A protein and the small-molecule ligand that binds it are described below.
Small molecule (SMILES): C[C@@H]1NC(=O)[C@H](C[C@@](C)(O)CO)NC(=O)[C@@H]2CC3=c4ccccc4=NC3SC[C@H](NC(=O)[C@@H]([C@H](C)O)NC1=O)C(=O)N1C[C@H](O)C[C@H]1C(=O)N[C@@H](C)C(=O)N2

Sequence of chain 1.H:
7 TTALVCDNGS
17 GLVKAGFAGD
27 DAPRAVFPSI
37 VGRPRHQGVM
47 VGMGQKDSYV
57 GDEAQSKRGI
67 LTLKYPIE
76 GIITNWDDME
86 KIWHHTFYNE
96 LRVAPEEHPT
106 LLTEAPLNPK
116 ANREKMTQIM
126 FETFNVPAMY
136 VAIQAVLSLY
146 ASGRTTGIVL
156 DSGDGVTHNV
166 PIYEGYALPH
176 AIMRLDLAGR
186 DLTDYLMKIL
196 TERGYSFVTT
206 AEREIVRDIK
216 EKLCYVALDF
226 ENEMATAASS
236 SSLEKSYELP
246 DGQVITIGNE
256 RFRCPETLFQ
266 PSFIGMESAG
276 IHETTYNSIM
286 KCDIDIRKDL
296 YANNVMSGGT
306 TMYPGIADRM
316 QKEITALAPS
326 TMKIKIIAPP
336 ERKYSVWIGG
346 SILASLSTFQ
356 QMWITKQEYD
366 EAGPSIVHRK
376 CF

Sequence of chain 1.J:
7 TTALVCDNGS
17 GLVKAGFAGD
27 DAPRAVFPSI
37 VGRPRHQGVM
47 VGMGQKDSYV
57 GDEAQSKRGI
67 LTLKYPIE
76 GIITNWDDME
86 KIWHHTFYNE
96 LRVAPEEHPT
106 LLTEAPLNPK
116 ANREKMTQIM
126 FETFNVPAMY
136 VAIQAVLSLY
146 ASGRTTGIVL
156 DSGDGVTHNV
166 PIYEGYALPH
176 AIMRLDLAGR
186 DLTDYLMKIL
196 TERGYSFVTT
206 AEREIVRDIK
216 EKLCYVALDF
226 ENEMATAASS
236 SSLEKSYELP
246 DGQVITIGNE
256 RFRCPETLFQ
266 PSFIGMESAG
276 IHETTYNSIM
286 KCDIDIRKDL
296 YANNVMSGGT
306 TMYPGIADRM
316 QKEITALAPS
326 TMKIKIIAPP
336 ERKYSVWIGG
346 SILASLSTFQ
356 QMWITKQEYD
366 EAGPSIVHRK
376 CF

Binding-site contacts:
Ligand atom OG1 contacts residue GLU207 of chain 1.F at 2.7 Å (salt-bridge).
Ligand atom CD1 contacts residue SER201 of chain 1.F at 3.6 Å.
Ligand atom CH2 contacts residue LEU112 of chain 1.H at 3.7 Å (hydrophobic).
Ligand atom CZ3 contacts residue ILE77 of chain 1.H at 3.7 Å (hydrophobic).
Ligand atom O contacts residue ILE77 of chain 1.H at 3.9 Å.
Ligand atom O contacts residue GLU74 of chain 1.H at 3.8 Å.
Ligand atom CB contacts residue GLY199 of chain 1.F at 3.2 Å.
Ligand atom OG1 contacts residue SER201 of chain 1.F at 3.9 Å.
Ligand atom CB contacts residue SER201 of chain 1.F at 3.8 Å.
Ligand atom CE2 contacts residue ILE77 of chain 1.H at 3.9 Å (hydrophobic).
Ligand atom CE3 contacts residue GLY199 of chain 1.F at 2.9 Å.
Ligand atom CD2 contacts residue GLY199 of chain 1.F at 3.6 Å.
Ligand atom CE2 contacts residue SER201 of chain 1.F at 3.8 Å.
Ligand atom CD1 contacts residue ASP181 of chain 1.H at 3.8 Å.
Ligand atom SG contacts residue ASP181 of chain 1.H at 3.6 Å (salt-bridge).
Ligand atom CH2 contacts residue ILE77 of chain 1.H at 4.0 Å (hydrophobic).
Ligand atom CZ2 contacts residue LEU112 of chain 1.H at 4.0 Å (hydrophobic).
Ligand atom O contacts residue SER201 of chain 1.F at 3.8 Å.
Ligand atom CB contacts residue TYR200 of chain 1.F at 3.2 Å (hydrophobic).
Ligand atom CZ2 contacts residue ARG179 of chain 1.H at 3.6 Å.
Ligand atom CZ3 contacts residue THR196 of chain 1.F at 3.7 Å.
Ligand atom N contacts residue GLY199 of chain 1.F at 3.1 Å (h-bond).
Ligand atom CB contacts residue LEU244 of chain 1.F at 3.9 Å (hydrophobic).
Ligand atom CB contacts residue GLY199 of chain 1.F at 3.6 Å.
Ligand atom CZ3 contacts residue GLY199 of chain 1.F at 3.3 Å.
Ligand atom CZ3 contacts residue PRO114 of chain 1.H at 3.4 Å (hydrophobic).
Ligand atom CD2 contacts residue SER201 of chain 1.F at 3.8 Å.
Ligand atom CE3 contacts residue ILE77 of chain 1.H at 3.5 Å (hydrophobic).
Ligand atom CB contacts residue GLU207 of chain 1.F at 3.5 Å.
Ligand atom C contacts residue GLY199 of chain 1.F at 3.6 Å.
Ligand atom CD2 contacts residue ILE77 of chain 1.H at 3.6 Å (hydrophobic).
Ligand atom CB contacts residue GLU74 of chain 1.H at 3.5 Å.
Ligand atom CG2 contacts residue ARG292 of chain 1.J at 3.7 Å.
Ligand atom CG contacts residue SER201 of chain 1.F at 3.7 Å.
Ligand atom CH2 contacts residue THR196 of chain 1.F at 3.7 Å.
Ligand atom NE1 contacts residue ASP181 of chain 1.H at 3.1 Å (salt-bridge).
Ligand atom CA contacts residue GLY199 of chain 1.F at 3.7 Å.
Ligand atom CA contacts residue SER201 of chain 1.F at 3.5 Å.
Ligand atom NE1 contacts residue SER201 of chain 1.F at 3.6 Å.
Ligand atom CH2 contacts residue PRO114 of chain 1.H at 3.7 Å (hydrophobic).

Sequence of chain 1.F:
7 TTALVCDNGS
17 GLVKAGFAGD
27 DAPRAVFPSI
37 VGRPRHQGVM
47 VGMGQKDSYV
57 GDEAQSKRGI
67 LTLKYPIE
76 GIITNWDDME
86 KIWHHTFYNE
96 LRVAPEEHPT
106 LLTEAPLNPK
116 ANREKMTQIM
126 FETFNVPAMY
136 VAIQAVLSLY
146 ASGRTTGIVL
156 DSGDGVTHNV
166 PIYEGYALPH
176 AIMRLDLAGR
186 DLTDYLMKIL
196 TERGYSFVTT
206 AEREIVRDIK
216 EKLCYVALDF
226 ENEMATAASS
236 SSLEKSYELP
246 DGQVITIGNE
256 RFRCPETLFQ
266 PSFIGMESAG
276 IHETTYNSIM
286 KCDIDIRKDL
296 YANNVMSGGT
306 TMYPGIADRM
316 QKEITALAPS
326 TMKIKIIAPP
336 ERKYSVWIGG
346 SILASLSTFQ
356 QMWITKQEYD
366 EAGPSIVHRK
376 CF